Binding-site contacts:
Ligand atom N2 contacts residue THR124 of chain 1.C at 3.2 Å (h-bond).
Ligand atom C8 contacts residue ALA123 of chain 1.C at 4.3 Å (hydrophobic).
Ligand atom C2 contacts residue THR124 of chain 1.C at 3.8 Å.
Ligand atom C1 contacts residue ASN122 of chain 1.C at 1.4 Å.
Ligand atom C1 contacts residue THR124 of chain 1.C at 3.7 Å.
Ligand atom O7 contacts residue ASN122 of chain 1.C at 4.0 Å.
Ligand atom N2 contacts residue ASN122 of chain 1.C at 2.8 Å (h-bond).
Ligand atom C3 contacts residue THR124 of chain 1.C at 4.0 Å.
Ligand atom C5 contacts residue ASN122 of chain 1.C at 3.7 Å.
Ligand atom C7 contacts residue ASN122 of chain 1.C at 3.6 Å.
Ligand atom C3 contacts residue ASN122 of chain 1.C at 3.8 Å.
Ligand atom C6 contacts residue VAL127 of chain 1.C at 3.7 Å (hydrophobic).
Ligand atom O5 contacts residue ASN122 of chain 1.C at 2.4 Å (h-bond).
Ligand atom C4 contacts residue ASN122 of chain 1.C at 4.2 Å.
Ligand atom C7 contacts residue PHE157 of chain 1.C at 3.9 Å (hydrophobic).
Ligand atom C5 contacts residue VAL127 of chain 1.C at 4.0 Å (hydrophobic).
Ligand atom O5 contacts residue VAL127 of chain 1.C at 4.3 Å.
Ligand atom C7 contacts residue THR124 of chain 1.C at 4.2 Å.
Ligand atom O7 contacts residue PHE157 of chain 1.C at 3.2 Å.
Ligand atom C8 contacts residue THR124 of chain 1.C at 3.8 Å.
Ligand atom C2 contacts residue ASN122 of chain 1.C at 2.4 Å.

The protein below binds the small molecule below.
Small molecule (SMILES): CC(=O)N[C@@H]1[C@@H](O)[C@H](O)[C@@H](CO)O[C@H]1O

Sequence of chain 1.C:
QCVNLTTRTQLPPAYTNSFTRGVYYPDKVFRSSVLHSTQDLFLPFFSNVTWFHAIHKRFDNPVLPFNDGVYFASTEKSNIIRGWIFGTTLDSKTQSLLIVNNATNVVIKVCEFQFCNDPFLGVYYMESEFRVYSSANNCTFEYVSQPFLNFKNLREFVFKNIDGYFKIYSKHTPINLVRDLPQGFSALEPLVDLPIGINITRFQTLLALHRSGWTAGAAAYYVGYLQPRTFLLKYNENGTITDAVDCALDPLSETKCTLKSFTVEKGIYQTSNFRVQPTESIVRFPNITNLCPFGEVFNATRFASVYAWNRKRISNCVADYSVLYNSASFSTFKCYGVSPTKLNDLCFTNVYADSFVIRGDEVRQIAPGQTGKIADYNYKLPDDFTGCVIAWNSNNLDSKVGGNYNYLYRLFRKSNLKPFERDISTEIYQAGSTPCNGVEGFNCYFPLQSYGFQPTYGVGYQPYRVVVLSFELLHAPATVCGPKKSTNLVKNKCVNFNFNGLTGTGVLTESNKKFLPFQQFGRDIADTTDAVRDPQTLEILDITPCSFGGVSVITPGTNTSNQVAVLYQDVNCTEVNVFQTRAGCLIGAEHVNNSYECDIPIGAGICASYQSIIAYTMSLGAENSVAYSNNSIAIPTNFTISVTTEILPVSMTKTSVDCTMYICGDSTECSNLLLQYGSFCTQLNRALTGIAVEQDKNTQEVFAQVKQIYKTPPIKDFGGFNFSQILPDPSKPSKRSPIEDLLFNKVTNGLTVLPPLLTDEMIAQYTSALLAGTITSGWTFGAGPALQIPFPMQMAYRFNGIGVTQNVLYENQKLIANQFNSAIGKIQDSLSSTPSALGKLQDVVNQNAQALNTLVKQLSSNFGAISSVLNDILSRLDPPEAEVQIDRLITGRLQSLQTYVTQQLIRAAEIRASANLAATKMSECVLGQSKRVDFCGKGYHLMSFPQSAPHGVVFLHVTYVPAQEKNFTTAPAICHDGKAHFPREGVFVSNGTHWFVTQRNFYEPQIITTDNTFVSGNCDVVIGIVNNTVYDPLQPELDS